Binding-site contacts:
Ligand atom CG1 contacts residue ARG435 of chain 29.W at 3.8 Å.
Ligand atom CG contacts residue GLU199 of chain 29.W at 3.6 Å.
Ligand atom CE1 contacts residue HIS431 of chain 29.W at 3.0 Å.
Ligand atom CD contacts residue HIS431 of chain 29.W at 3.8 Å.
Ligand atom CD1 contacts residue ARG193 of chain 29.W at 3.7 Å.
Ligand atom CD1 contacts residue GLU289 of chain 41.W at 3.0 Å.
Ligand atom OH contacts residue HIS431 of chain 29.W at 2.9 Å (h-bond).
Ligand atom CB contacts residue LEU189 of chain 29.W at 3.8 Å (hydrophobic).
Ligand atom CD1 contacts residue HIS431 of chain 29.W at 3.3 Å.
Ligand atom CZ contacts residue MET223 of chain 41.W at 2.9 Å (hydrophobic).
Ligand atom OH contacts residue THR430 of chain 29.W at 3.4 Å.
Ligand atom OH contacts residue MET223 of chain 41.W at 2.2 Å (h-bond).
Ligand atom ND2 contacts residue TYR188 of chain 29.W at 3.5 Å (h-bond).
Ligand atom CE1 contacts residue ARG193 of chain 29.W at 3.1 Å.
Ligand atom CZ contacts residue THR219 of chain 41.W at 3.2 Å.
Ligand atom CE1 contacts residue GLU289 of chain 41.W at 3.6 Å.
Ligand atom CB contacts residue ARG435 of chain 29.W at 3.7 Å.
Ligand atom CE1 contacts residue VAL432 of chain 29.W at 3.8 Å (hydrophobic).
Ligand atom CE2 contacts residue ARG193 of chain 29.W at 3.8 Å.
Ligand atom OH contacts residue LEU283 of chain 41.W at 3.8 Å.
Ligand atom CG contacts residue HIS431 of chain 29.W at 3.8 Å.
Ligand atom CE1 contacts residue MET223 of chain 41.W at 3.3 Å (hydrophobic).
Ligand atom CA contacts residue ARG193 of chain 29.W at 3.8 Å.
Ligand atom CB contacts residue GLU289 of chain 41.W at 3.8 Å.
Ligand atom N contacts residue ARG193 of chain 29.W at 3.8 Å.
Ligand atom CG1 contacts residue PHE436 of chain 29.W at 3.4 Å (hydrophobic).
Ligand atom CE2 contacts residue MET223 of chain 41.W at 3.5 Å (hydrophobic).
Ligand atom CZ contacts residue ARG193 of chain 29.W at 3.1 Å.
Ligand atom CD2 contacts residue MET223 of chain 41.W at 3.7 Å (hydrophobic).
Ligand atom CZ contacts residue HIS431 of chain 29.W at 3.4 Å.
Ligand atom OD1 contacts residue GLU199 of chain 29.W at 3.4 Å (salt-bridge).
Ligand atom CE1 contacts residue THR219 of chain 41.W at 3.9 Å.
Ligand atom CG contacts residue GLU289 of chain 41.W at 3.6 Å.
Ligand atom O contacts residue ARG193 of chain 29.W at 2.8 Å (salt-bridge).
Ligand atom ND2 contacts residue GLU199 of chain 29.W at 2.9 Å (salt-bridge).
Ligand atom O contacts residue ARG435 of chain 29.W at 3.5 Å (salt-bridge).
Ligand atom CG contacts residue TYR288 of chain 41.W at 3.4 Å (hydrophobic).
Ligand atom CG2 contacts residue LEU189 of chain 29.W at 2.8 Å (hydrophobic).
Ligand atom C contacts residue ARG193 of chain 29.W at 3.3 Å.
Ligand atom CG2 contacts residue TYR188 of chain 29.W at 3.9 Å (hydrophobic).

Sequence of chain 41.W:
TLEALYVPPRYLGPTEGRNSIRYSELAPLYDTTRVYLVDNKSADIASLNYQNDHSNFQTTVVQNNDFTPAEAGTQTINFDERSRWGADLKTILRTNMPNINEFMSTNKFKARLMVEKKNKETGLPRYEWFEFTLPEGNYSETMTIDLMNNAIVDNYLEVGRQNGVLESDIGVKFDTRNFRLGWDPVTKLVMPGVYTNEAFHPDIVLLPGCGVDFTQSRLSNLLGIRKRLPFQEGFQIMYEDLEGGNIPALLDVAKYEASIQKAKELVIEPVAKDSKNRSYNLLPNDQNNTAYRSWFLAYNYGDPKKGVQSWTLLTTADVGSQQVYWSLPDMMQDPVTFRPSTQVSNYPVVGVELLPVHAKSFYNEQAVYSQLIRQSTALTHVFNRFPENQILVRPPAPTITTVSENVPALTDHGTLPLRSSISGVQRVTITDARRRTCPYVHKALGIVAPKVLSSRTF

Sequence of chain 29.W:
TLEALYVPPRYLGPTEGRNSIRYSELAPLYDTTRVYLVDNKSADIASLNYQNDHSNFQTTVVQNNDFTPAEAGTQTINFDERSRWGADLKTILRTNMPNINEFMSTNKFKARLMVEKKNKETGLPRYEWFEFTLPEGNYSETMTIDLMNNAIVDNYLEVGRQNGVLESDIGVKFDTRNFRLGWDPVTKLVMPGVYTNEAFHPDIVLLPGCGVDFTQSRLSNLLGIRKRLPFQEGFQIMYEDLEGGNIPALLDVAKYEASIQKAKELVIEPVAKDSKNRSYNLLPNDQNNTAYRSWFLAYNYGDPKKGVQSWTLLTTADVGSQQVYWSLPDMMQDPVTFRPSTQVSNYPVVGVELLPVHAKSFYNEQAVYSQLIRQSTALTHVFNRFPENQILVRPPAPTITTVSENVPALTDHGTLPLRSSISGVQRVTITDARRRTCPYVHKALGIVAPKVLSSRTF

A protein and the small-molecule ligand that binds it are described below.
Small molecule (SMILES): CC(C)[C@H](NC(=O)[C@@H]1CCCN1C(=O)[C@H](CC(N)=O)NC(=O)[C@@H](N)Cc1ccccc1)C(=O)N[C@@H](Cc1ccc(O)cc1)C(=O)N1CCC[C@H]1C(=O)N[C@H](C=O)Cc1ccc(O)cc1